Sequence of chain 4.A:
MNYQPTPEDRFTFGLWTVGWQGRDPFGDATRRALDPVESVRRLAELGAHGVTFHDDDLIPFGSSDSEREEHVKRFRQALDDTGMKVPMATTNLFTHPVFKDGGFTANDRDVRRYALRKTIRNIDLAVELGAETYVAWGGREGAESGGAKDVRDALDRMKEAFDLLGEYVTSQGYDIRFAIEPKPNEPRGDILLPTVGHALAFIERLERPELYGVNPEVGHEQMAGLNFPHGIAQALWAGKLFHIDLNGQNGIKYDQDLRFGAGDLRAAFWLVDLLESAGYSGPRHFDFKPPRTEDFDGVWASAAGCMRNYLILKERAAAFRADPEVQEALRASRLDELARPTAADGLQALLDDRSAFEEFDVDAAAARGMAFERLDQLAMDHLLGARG

A small-molecule ligand and the protein it binds are described below.
Small molecule (SMILES): OC[C@H]1O[C@H](O)[C@H](O)[C@@H](O)[C@@H]1O

Sequence of chain 2.A:
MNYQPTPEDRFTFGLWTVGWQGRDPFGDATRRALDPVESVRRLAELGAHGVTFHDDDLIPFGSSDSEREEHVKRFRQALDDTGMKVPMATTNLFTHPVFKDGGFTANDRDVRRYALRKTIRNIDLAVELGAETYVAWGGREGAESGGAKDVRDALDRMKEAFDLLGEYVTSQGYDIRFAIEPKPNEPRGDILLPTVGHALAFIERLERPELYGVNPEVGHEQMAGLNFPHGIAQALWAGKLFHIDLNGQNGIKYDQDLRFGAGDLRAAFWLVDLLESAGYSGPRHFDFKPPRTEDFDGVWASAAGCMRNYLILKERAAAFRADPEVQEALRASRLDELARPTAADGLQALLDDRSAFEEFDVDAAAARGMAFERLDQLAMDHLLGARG

Binding-site contacts:
Ligand atom C2 contacts residue TRP137 of chain 4.A at 3.3 Å (hydrophobic).
Ligand atom O3 contacts residue HIS220 of chain 4.A at 3.4 Å.
Ligand atom C5 contacts residue TRP137 of chain 4.A at 4.3 Å (hydrophobic).
Ligand atom C1 contacts residue HIS54 of chain 4.A at 3.5 Å.
Ligand atom O3 contacts residue CD1 of chain 4.C at 2.4 Å.
Ligand atom O5 contacts residue PHE94 of chain 4.A at 3.7 Å.
Ligand atom C4 contacts residue CD1 of chain 4.C at 3.4 Å.
Ligand atom C6 contacts residue THR90 of chain 4.A at 3.6 Å.
Ligand atom O1 contacts residue TRP16 of chain 4.A at 3.6 Å (h-bond).
Ligand atom O5 contacts residue TRP137 of chain 4.A at 3.5 Å.
Ligand atom O4 contacts residue ASP245 of chain 4.A at 3.2 Å (salt-bridge).
Ligand atom O2 contacts residue TRP137 of chain 4.A at 3.8 Å.
Ligand atom O1 contacts residue PHE94 of chain 4.A at 4.1 Å.
Ligand atom O6 contacts residue THR90 of chain 4.A at 3.9 Å.
Ligand atom C4 contacts residue TRP137 of chain 4.A at 4.0 Å (hydrophobic).
Ligand atom O6 contacts residue VAL135 of chain 4.A at 3.3 Å.
Ligand atom C4 contacts residue GLU181 of chain 4.A at 3.3 Å.
Ligand atom C6 contacts residue VAL135 of chain 4.A at 4.2 Å (hydrophobic).
Ligand atom C3 contacts residue ASP287 of chain 4.A at 3.1 Å.
Ligand atom O3 contacts residue ASP287 of chain 4.A at 2.9 Å (salt-bridge).
Ligand atom O1 contacts residue HIS54 of chain 4.A at 3.2 Å.
Ligand atom C3 contacts residue CD1 of chain 4.C at 3.2 Å.
Ligand atom O3 contacts residue GLU217 of chain 4.A at 3.4 Å (salt-bridge).
Ligand atom O4 contacts residue ASP287 of chain 4.A at 3.2 Å (salt-bridge).
Ligand atom C4 contacts residue ASP287 of chain 4.A at 3.9 Å.
Ligand atom O5 contacts residue HIS54 of chain 4.A at 2.7 Å (h-bond).
Ligand atom C5 contacts residue TRP16 of chain 4.A at 4.2 Å (hydrophobic).
Ligand atom O3 contacts residue GLU181 of chain 4.A at 3.1 Å (salt-bridge).
Ligand atom O6 contacts residue GLU181 of chain 4.A at 3.1 Å (salt-bridge).
Ligand atom O2 contacts residue PHE26 of chain 2.A at 3.5 Å.
Ligand atom C5 contacts residue HIS54 of chain 4.A at 3.2 Å.
Ligand atom C1 contacts residue PHE94 of chain 4.A at 3.6 Å (hydrophobic).
Ligand atom C1 contacts residue TRP137 of chain 4.A at 3.5 Å (hydrophobic).
Ligand atom C3 contacts residue GLU181 of chain 4.A at 4.0 Å.
Ligand atom C6 contacts residue TRP137 of chain 4.A at 3.9 Å (hydrophobic).
Ligand atom O6 contacts residue TRP137 of chain 4.A at 2.9 Å.
Ligand atom C6 contacts residue HIS54 of chain 4.A at 3.3 Å.
Ligand atom O4 contacts residue CD1 of chain 4.C at 2.5 Å.
Ligand atom C6 contacts residue GLU181 of chain 4.A at 4.2 Å.
Ligand atom O4 contacts residue GLU181 of chain 4.A at 2.6 Å (salt-bridge).